Sequence of chain 1.B:
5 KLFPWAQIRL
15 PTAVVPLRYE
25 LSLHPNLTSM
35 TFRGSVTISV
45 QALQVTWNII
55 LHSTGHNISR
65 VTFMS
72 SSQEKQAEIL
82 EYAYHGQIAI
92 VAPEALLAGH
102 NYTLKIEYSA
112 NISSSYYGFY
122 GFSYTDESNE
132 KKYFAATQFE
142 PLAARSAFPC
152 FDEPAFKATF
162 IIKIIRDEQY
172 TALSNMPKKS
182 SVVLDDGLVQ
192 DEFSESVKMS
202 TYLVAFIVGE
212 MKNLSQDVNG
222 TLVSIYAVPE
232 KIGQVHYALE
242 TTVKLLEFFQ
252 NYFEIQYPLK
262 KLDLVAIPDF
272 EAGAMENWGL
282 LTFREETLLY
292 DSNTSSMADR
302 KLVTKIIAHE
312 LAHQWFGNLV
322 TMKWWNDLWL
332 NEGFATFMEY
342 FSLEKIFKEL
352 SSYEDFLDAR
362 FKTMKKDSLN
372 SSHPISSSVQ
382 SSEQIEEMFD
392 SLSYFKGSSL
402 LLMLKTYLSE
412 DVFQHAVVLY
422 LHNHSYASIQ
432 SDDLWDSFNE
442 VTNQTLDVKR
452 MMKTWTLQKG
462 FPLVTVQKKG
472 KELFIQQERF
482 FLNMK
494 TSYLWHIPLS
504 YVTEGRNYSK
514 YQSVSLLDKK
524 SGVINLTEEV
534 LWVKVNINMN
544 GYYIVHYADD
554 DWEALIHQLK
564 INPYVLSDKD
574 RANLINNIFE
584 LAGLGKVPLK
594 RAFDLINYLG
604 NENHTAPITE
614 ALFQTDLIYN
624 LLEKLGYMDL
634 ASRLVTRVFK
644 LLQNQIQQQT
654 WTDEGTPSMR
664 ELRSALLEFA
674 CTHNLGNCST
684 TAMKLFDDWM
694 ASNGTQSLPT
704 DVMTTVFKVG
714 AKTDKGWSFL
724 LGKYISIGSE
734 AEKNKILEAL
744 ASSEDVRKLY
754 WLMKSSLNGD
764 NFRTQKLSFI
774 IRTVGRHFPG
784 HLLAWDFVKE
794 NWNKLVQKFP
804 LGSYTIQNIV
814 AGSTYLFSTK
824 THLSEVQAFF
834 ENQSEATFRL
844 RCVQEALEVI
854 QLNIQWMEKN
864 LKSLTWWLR

The small molecule below binds the protein below.
Small molecule (SMILES): CC(=O)N[C@@H]1[C@@H](O)[C@H](O)[C@@H](CO)O[C@H]1O

Binding-site contacts:
Ligand atom C6 contacts residue GLN650 of chain 1.B at 4.4 Å.
Ligand atom C6 contacts residue ASN680 of chain 1.B at 4.3 Å.
Ligand atom N2 contacts residue ASN680 of chain 1.B at 3.1 Å (h-bond).
Ligand atom O5 contacts residue ASN680 of chain 1.B at 2.3 Å (h-bond).
Ligand atom C2 contacts residue ASN680 of chain 1.B at 2.5 Å.
Ligand atom C1 contacts residue ASN680 of chain 1.B at 1.5 Å.
Ligand atom C5 contacts residue ASN680 of chain 1.B at 3.6 Å.
Ligand atom C3 contacts residue ASN680 of chain 1.B at 3.9 Å.
Ligand atom C7 contacts residue ASN680 of chain 1.B at 3.7 Å.
Ligand atom C8 contacts residue ASN680 of chain 1.B at 3.7 Å.
Ligand atom O6 contacts residue GLN650 of chain 1.B at 3.4 Å (h-bond).
Ligand atom C4 contacts residue ASN680 of chain 1.B at 4.2 Å.